Sequence of chain 1.A:
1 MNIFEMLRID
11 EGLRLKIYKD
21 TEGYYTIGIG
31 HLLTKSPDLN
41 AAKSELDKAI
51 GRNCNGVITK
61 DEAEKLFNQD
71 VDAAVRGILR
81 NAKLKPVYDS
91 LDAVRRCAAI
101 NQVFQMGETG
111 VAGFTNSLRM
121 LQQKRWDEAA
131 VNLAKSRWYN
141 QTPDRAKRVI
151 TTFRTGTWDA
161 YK

This small molecule binds to this protein.
Small molecule (SMILES): CCOc1ccccc1O

Binding-site contacts:
Ligand atom OAH contacts residue LEU118 of chain 1.A at 3.7 Å.
Ligand atom CAG contacts residue GLN102 of chain 1.A at 3.2 Å.
Ligand atom CAI contacts residue LEU118 of chain 1.A at 3.5 Å (hydrophobic).
Ligand atom CAE contacts residue ALA99 of chain 1.A at 3.6 Å (hydrophobic).
Ligand atom OAB contacts residue LEU91 of chain 1.A at 3.8 Å.
Ligand atom CAD contacts residue LEU84 of chain 1.A at 4.1 Å (hydrophobic).
Ligand atom CAE contacts residue TYR88 of chain 1.A at 3.7 Å (hydrophobic).
Ligand atom OAH contacts residue LEU121 of chain 1.A at 3.7 Å.
Ligand atom OAB contacts residue LEU118 of chain 1.A at 3.6 Å.
Ligand atom CAD contacts residue ALA99 of chain 1.A at 3.7 Å (hydrophobic).
Ligand atom CAF contacts residue ALA99 of chain 1.A at 3.6 Å (hydrophobic).
Ligand atom CAF contacts residue LEU118 of chain 1.A at 4.1 Å (hydrophobic).
Ligand atom CAJ contacts residue LEU118 of chain 1.A at 3.5 Å (hydrophobic).
Ligand atom CAG contacts residue PHE153 of chain 1.A at 4.0 Å (hydrophobic).
Ligand atom CAC contacts residue TYR88 of chain 1.A at 4.0 Å (hydrophobic).
Ligand atom CAE contacts residue VAL87 of chain 1.A at 4.1 Å (hydrophobic).
Ligand atom OAH contacts residue GLN102 of chain 1.A at 4.0 Å.
Ligand atom CAG contacts residue VAL111 of chain 1.A at 4.2 Å (hydrophobic).
Ligand atom OAB contacts residue PHE153 of chain 1.A at 4.1 Å.
Ligand atom OAH contacts residue PHE153 of chain 1.A at 3.2 Å.
Ligand atom CAJ contacts residue ALA99 of chain 1.A at 3.6 Å (hydrophobic).
Ligand atom CAA contacts residue LEU133 of chain 1.A at 3.6 Å (hydrophobic).
Ligand atom OAB contacts residue VAL87 of chain 1.A at 3.2 Å.
Ligand atom CAJ contacts residue PHE153 of chain 1.A at 4.0 Å (hydrophobic).
Ligand atom CAE contacts residue LEU84 of chain 1.A at 3.9 Å (hydrophobic).
Ligand atom CAA contacts residue LEU121 of chain 1.A at 3.8 Å (hydrophobic).
Ligand atom CAD contacts residue ILE78 of chain 1.A at 4.2 Å (hydrophobic).
Ligand atom CAC contacts residue ILE78 of chain 1.A at 4.0 Å (hydrophobic).
Ligand atom CAC contacts residue LEU84 of chain 1.A at 3.8 Å (hydrophobic).
Ligand atom CAC contacts residue ALA99 of chain 1.A at 3.7 Å (hydrophobic).
Ligand atom CAA contacts residue GLN102 of chain 1.A at 3.6 Å.
Ligand atom CAI contacts residue VAL87 of chain 1.A at 4.0 Å (hydrophobic).
Ligand atom OAB contacts residue LEU121 of chain 1.A at 3.5 Å.
Ligand atom CAA contacts residue SER117 of chain 1.A at 4.1 Å.
Ligand atom CAD contacts residue VAL103 of chain 1.A at 3.8 Å (hydrophobic).
Ligand atom CAE contacts residue LEU118 of chain 1.A at 4.0 Å (hydrophobic).
Ligand atom CAI contacts residue ALA99 of chain 1.A at 3.6 Å (hydrophobic).
Ligand atom CAA contacts residue PHE114 of chain 1.A at 4.0 Å (hydrophobic).
Ligand atom CAG contacts residue LEU118 of chain 1.A at 3.8 Å (hydrophobic).
Ligand atom CAA contacts residue LEU118 of chain 1.A at 3.8 Å (hydrophobic).